Sequence of chain 15.A:
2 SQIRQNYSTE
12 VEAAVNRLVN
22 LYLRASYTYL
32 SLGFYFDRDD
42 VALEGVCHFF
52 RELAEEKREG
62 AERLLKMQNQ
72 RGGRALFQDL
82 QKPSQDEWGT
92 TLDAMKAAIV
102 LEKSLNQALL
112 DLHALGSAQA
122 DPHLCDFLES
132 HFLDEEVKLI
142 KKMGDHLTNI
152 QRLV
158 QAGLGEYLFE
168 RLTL

Binding-site contacts:
Ligand atom C4 contacts residue LEU24 of chain 12.A at 4.2 Å (hydrophobic).
Ligand atom C10 contacts residue ARG59 of chain 15.A at 3.6 Å.
Ligand atom C4 contacts residue DIE1 of chain 15.I at 1.1 Å.
Ligand atom O1 contacts residue ARG59 of chain 15.A at 3.1 Å.
Ligand atom C2 contacts residue LEU24 of chain 15.A at 4.5 Å (hydrophobic).
Ligand atom C2 contacts residue DIE1 of chain 15.I at 0.8 Å.
Ligand atom C4 contacts residue TYR28 of chain 12.A at 4.0 Å (hydrophobic).
Ligand atom C5 contacts residue SER27 of chain 12.A at 3.9 Å.
Ligand atom C5 contacts residue DIE1 of chain 15.I at 1.0 Å.
Ligand atom C7 contacts residue TYR28 of chain 15.A at 4.3 Å (hydrophobic).
Ligand atom C6 contacts residue SER27 of chain 12.A at 3.9 Å.
Ligand atom C4 contacts residue LEU81 of chain 12.A at 4.1 Å (hydrophobic).
Ligand atom C10 contacts residue ARG59 of chain 12.A at 3.2 Å.
Ligand atom C7 contacts residue DIE1 of chain 15.I at 1.0 Å.
Ligand atom O1 contacts residue ARG59 of chain 12.A at 4.0 Å.
Ligand atom C9 contacts residue SER27 of chain 12.A at 3.6 Å.
Ligand atom C10 contacts residue DIE1 of chain 15.I at 2.4 Å.
Ligand atom C6 contacts residue DIE1 of chain 15.I at 0.6 Å.
Ligand atom C7 contacts residue SER27 of chain 15.A at 3.9 Å.
Ligand atom C1 contacts residue ARG59 of chain 15.A at 4.1 Å.
Ligand atom C10 contacts residue SER27 of chain 12.A at 3.2 Å.
Ligand atom C1 contacts residue LEU24 of chain 15.A at 4.4 Å (hydrophobic).
Ligand atom C1 contacts residue DIE1 of chain 15.I at 1.4 Å.
Ligand atom C9 contacts residue GLU63 of chain 15.A at 4.4 Å.
Ligand atom C9 contacts residue ARG59 of chain 15.A at 3.9 Å.
Ligand atom C5 contacts residue TYR28 of chain 12.A at 4.0 Å (hydrophobic).
Ligand atom C10 contacts residue ALA55 of chain 12.A at 3.9 Å (hydrophobic).
Ligand atom C3 contacts residue LEU81 of chain 12.A at 3.9 Å (hydrophobic).
Ligand atom C3 contacts residue LEU81 of chain 15.A at 4.1 Å (hydrophobic).
Ligand atom C7 contacts residue LEU24 of chain 15.A at 4.4 Å (hydrophobic).
Ligand atom C3 contacts residue DIE1 of chain 15.I at 1.0 Å.
Ligand atom O1 contacts residue DIE1 of chain 15.I at 1.7 Å.
Ligand atom C9 contacts residue DIE1 of chain 15.I at 1.4 Å.
Ligand atom O1 contacts residue SER27 of chain 15.A at 4.2 Å.
Ligand atom C8 contacts residue SER27 of chain 15.A at 3.4 Å.
Ligand atom C8 contacts residue DIE1 of chain 15.I at 0.6 Å.
Ligand atom C6 contacts residue ARG59 of chain 15.A at 4.4 Å.

Sequence of chain 12.A:
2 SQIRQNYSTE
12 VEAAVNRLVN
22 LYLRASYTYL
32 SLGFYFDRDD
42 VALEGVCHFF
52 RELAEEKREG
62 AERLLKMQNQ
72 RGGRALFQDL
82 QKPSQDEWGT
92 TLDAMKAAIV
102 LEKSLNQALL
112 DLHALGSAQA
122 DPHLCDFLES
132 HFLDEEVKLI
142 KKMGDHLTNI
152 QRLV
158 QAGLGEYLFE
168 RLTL

The protein below binds the small molecule below.
Small molecule (SMILES): CCc1cccc(CC)c1O